Sequence of chain 1.C:
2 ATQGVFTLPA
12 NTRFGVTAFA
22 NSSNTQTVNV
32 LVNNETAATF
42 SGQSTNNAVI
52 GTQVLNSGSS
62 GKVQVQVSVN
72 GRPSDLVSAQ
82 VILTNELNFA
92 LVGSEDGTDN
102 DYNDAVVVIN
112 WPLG

Binding-site contacts:
Ligand atom C2 contacts residue CA1 of chain 1.O at 3.5 Å.
Ligand atom C6 contacts residue SER24 of chain 1.D at 3.5 Å.
Ligand atom O6 contacts residue ASN25 of chain 1.D at 3.4 Å (h-bond).
Ligand atom O5 contacts residue SER23 of chain 1.D at 3.7 Å.
Ligand atom C3 contacts residue ASP100 of chain 1.D at 3.2 Å.
Ligand atom O3 contacts residue ASP102 of chain 1.D at 2.9 Å (salt-bridge).
Ligand atom O6 contacts residue SER24 of chain 1.D at 2.9 Å (h-bond).
Ligand atom C1 contacts residue SER24 of chain 1.D at 3.9 Å.
Ligand atom C5 contacts residue SER23 of chain 1.D at 3.8 Å.
Ligand atom O4 contacts residue ASP100 of chain 1.D at 3.6 Å.
Ligand atom O4 contacts residue GLU96 of chain 1.D at 3.5 Å (salt-bridge).
Ligand atom O3 contacts residue CA1 of chain 1.O at 2.5 Å.
Ligand atom O2 contacts residue CA1 of chain 1.O at 2.6 Å.
Ligand atom C4 contacts residue SER23 of chain 1.D at 3.9 Å.
Ligand atom O3 contacts residue ASP100 of chain 1.D at 2.5 Å (salt-bridge).
Ligand atom O2 contacts residue GLY115 of chain 1.C at 2.5 Å (h-bond).
Ligand atom O2 contacts residue ASP105 of chain 1.D at 3.8 Å.
Ligand atom C4 contacts residue CA1 of chain 1.O at 3.9 Å.
Ligand atom C5 contacts residue SER24 of chain 1.D at 3.9 Å.
Ligand atom O2 contacts residue ASN22 of chain 1.D at 3.0 Å (h-bond).
Ligand atom O4 contacts residue ASP105 of chain 1.D at 3.4 Å (salt-bridge).
Ligand atom C5 contacts residue ASP97 of chain 1.D at 4.0 Å.
Ligand atom C4 contacts residue CA1 of chain 1.P at 3.4 Å.
Ligand atom C6 contacts residue ASP97 of chain 1.D at 3.4 Å.
Ligand atom C3 contacts residue CA1 of chain 1.O at 3.4 Å.
Ligand atom C4 contacts residue ASP97 of chain 1.D at 3.4 Å.
Ligand atom O4 contacts residue ASP97 of chain 1.D at 2.6 Å (salt-bridge).
Ligand atom O4 contacts residue CA1 of chain 1.P at 2.6 Å.
Ligand atom C6 contacts residue SER23 of chain 1.D at 3.3 Å.
Ligand atom O3 contacts residue ASP105 of chain 1.D at 3.0 Å (salt-bridge).
Ligand atom C3 contacts residue CA1 of chain 1.P at 3.4 Å.
Ligand atom O5 contacts residue SER24 of chain 1.D at 3.0 Å (h-bond).
Ligand atom C4 contacts residue ASP105 of chain 1.D at 3.3 Å.
Ligand atom C2 contacts residue GLY115 of chain 1.C at 3.4 Å.
Ligand atom C6 contacts residue ASN25 of chain 1.D at 3.4 Å.
Ligand atom C3 contacts residue ASP105 of chain 1.D at 3.7 Å.
Ligand atom O4 contacts residue GLY98 of chain 1.D at 4.0 Å.
Ligand atom O3 contacts residue CA1 of chain 1.P at 2.5 Å.
Ligand atom O2 contacts residue SER23 of chain 1.D at 3.4 Å.
Ligand atom C7 contacts residue SER24 of chain 1.D at 3.8 Å.

Sequence of chain 1.D:
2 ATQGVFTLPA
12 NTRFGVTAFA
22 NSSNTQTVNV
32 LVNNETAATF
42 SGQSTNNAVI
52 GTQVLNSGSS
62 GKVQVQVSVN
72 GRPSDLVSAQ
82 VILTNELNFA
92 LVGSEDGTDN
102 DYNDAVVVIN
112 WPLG

This small molecule binds to this protein.
Small molecule (SMILES): CO[C@H]1O[C@H](CO)[C@@H](O)[C@H](O)[C@@H]1O